Sequence of chain 1.A:
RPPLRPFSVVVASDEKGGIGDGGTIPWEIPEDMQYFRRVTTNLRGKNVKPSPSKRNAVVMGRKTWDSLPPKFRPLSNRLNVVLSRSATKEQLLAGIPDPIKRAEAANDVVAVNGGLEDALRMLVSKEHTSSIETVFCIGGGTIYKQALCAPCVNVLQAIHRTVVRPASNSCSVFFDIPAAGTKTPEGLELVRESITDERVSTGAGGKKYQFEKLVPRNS

Binding-site contacts:
Ligand atom N1 contacts residue NDP1 of chain 1.C at 3.6 Å (h-bond).
Ligand atom C5 contacts residue PHE58 of chain 1.A at 3.9 Å (hydrophobic).
Ligand atom N13 contacts residue TYR166 of chain 1.A at 3.4 Å (h-bond).
Ligand atom C9 contacts residue NDP1 of chain 1.C at 3.9 Å.
Ligand atom C8 contacts residue ILE47 of chain 1.A at 3.5 Å (hydrophobic).
Ligand atom C4 contacts residue PHE58 of chain 1.A at 3.7 Å (hydrophobic).
Ligand atom C2 contacts residue PHE58 of chain 1.A at 3.9 Å (hydrophobic).
Ligand atom C3 contacts residue PHE58 of chain 1.A at 3.6 Å (hydrophobic).
Ligand atom C15 contacts residue ASP54 of chain 1.A at 3.3 Å.
Ligand atom C16 contacts residue ASP54 of chain 1.A at 3.4 Å.
Ligand atom C4 contacts residue NDP1 of chain 1.C at 3.9 Å.
Ligand atom N1 contacts residue ALA34 of chain 1.A at 3.7 Å.
Ligand atom C5 contacts residue ASP54 of chain 1.A at 3.4 Å.
Ligand atom C2 contacts residue ALA34 of chain 1.A at 3.8 Å (hydrophobic).
Ligand atom N14 contacts residue VAL33 of chain 1.A at 3.2 Å (h-bond).
Ligand atom C10 contacts residue THR86 of chain 1.A at 3.9 Å.
Ligand atom C2 contacts residue ASP54 of chain 1.A at 3.6 Å.
Ligand atom N1 contacts residue VAL33 of chain 1.A at 3.2 Å.
Ligand atom C3 contacts residue NDP1 of chain 1.C at 3.4 Å.
Ligand atom N13 contacts residue ILE160 of chain 1.A at 3.1 Å (h-bond).
Ligand atom N6 contacts residue ASP54 of chain 1.A at 2.6 Å (salt-bridge).
Ligand atom C3 contacts residue VAL32 of chain 1.A at 3.6 Å (hydrophobic).
Ligand atom C2 contacts residue VAL33 of chain 1.A at 3.7 Å (hydrophobic).
Ligand atom N13 contacts residue VAL32 of chain 1.A at 2.9 Å (h-bond).
Ligand atom C9 contacts residue THR86 of chain 1.A at 3.9 Å.
Ligand atom N1 contacts residue PHE58 of chain 1.A at 3.7 Å.
Ligand atom C12 contacts residue PHE58 of chain 1.A at 3.4 Å (hydrophobic).
Ligand atom N14 contacts residue ASP54 of chain 1.A at 2.9 Å (salt-bridge).
Ligand atom C16 contacts residue MET55 of chain 1.A at 3.5 Å (hydrophobic).
Ligand atom C8 contacts residue NDP1 of chain 1.C at 3.5 Å.
Ligand atom CL1 contacts residue SER89 of chain 1.A at 3.4 Å.
Ligand atom N13 contacts residue NDP1 of chain 1.C at 3.6 Å (h-bond).
Ligand atom N1 contacts residue VAL32 of chain 1.A at 3.4 Å (h-bond).
Ligand atom CL1 contacts residue LEU90 of chain 1.A at 3.4 Å.
Ligand atom N6 contacts residue ALA34 of chain 1.A at 3.9 Å.
Ligand atom N14 contacts residue THR184 of chain 1.A at 3.4 Å (h-bond).
Ligand atom N14 contacts residue ALA34 of chain 1.A at 3.6 Å.
Ligand atom CL1 contacts residue THR86 of chain 1.A at 3.2 Å.
Ligand atom N13 contacts residue PHE58 of chain 1.A at 3.8 Å.
Ligand atom C16 contacts residue PHE58 of chain 1.A at 3.8 Å (hydrophobic).

This small molecule binds to this protein.
Small molecule (SMILES): CCc1nc(N)nc(N)c1-c1ccc(Cl)cc1